A small-molecule ligand and the protein it binds are described below.
Small molecule (SMILES): CC(=O)N[C@H]1[C@H](O[C@H]2[C@H](O)[C@@H](NC(C)=O)CO[C@@H]2CO)O[C@H](CO)[C@@H](O)[C@@H]1O

Binding-site contacts:
Ligand atom O4 contacts residue THR128 of chain 1.C at 4.2 Å.
Ligand atom C4 contacts residue THR128 of chain 1.C at 4.4 Å.
Ligand atom O4 contacts residue GLY127 of chain 1.C at 4.1 Å.
Ligand atom N2 contacts residue ASN162 of chain 1.C at 3.0 Å (h-bond).
Ligand atom C5 contacts residue THR128 of chain 1.C at 4.1 Å.
Ligand atom C3 contacts residue GLY127 of chain 1.C at 4.2 Å.
Ligand atom N2 contacts residue GLN158 of chain 1.C at 2.8 Å (h-bond).
Ligand atom C5 contacts residue ASN162 of chain 1.C at 3.6 Å.
Ligand atom C2 contacts residue GLN158 of chain 1.C at 3.5 Å.
Ligand atom C1 contacts residue ASN162 of chain 1.C at 1.4 Å.
Ligand atom O3 contacts residue THR128 of chain 1.C at 4.4 Å.
Ligand atom C8 contacts residue GLN158 of chain 1.C at 3.8 Å.
Ligand atom O6 contacts residue THR128 of chain 1.C at 4.1 Å.
Ligand atom C6 contacts residue THR128 of chain 1.C at 3.8 Å.
Ligand atom O6 contacts residue GLY127 of chain 1.C at 4.2 Å.
Ligand atom C3 contacts residue ASN162 of chain 1.C at 3.8 Å.
Ligand atom O5 contacts residue ASN162 of chain 1.C at 2.3 Å (h-bond).
Ligand atom C3 contacts residue GLN158 of chain 1.C at 3.2 Å.
Ligand atom O7 contacts residue ASN162 of chain 1.C at 3.0 Å (h-bond).
Ligand atom O5 contacts residue THR128 of chain 1.C at 3.4 Å.
Ligand atom C7 contacts residue GLN158 of chain 1.C at 3.8 Å.
Ligand atom C2 contacts residue ASN162 of chain 1.C at 2.5 Å.
Ligand atom C5 contacts residue GLY127 of chain 1.C at 4.1 Å.
Ligand atom O7 contacts residue GLY127 of chain 1.C at 3.7 Å.
Ligand atom O3 contacts residue GLN158 of chain 1.C at 3.2 Å (h-bond).
Ligand atom C4 contacts residue GLY127 of chain 1.C at 4.5 Å.
Ligand atom C1 contacts residue GLN158 of chain 1.C at 4.2 Å.
Ligand atom C7 contacts residue ASN162 of chain 1.C at 3.2 Å.
Ligand atom C4 contacts residue ASN162 of chain 1.C at 4.2 Å.
Ligand atom C1 contacts residue THR128 of chain 1.C at 4.3 Å.

Sequence of chain 1.C:
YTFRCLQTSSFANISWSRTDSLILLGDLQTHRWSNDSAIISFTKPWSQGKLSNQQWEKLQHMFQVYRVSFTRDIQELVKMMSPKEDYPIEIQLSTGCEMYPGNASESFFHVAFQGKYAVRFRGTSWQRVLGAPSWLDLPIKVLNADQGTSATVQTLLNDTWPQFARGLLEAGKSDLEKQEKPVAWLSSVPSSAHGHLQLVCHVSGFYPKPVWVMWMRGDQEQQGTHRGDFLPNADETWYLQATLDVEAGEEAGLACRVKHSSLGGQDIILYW